Binding-site contacts:
Ligand atom C20 contacts residue TYR304 of chain 1.A at 3.7 Å (hydrophobic).
Ligand atom C28 contacts residue ILE200 of chain 1.A at 3.7 Å (hydrophobic).
Ligand atom C22 contacts residue TYR304 of chain 1.A at 3.6 Å (hydrophobic).
Ligand atom O23 contacts residue PHE111 of chain 1.A at 3.8 Å.
Ligand atom C12 contacts residue TYR110 of chain 1.A at 3.8 Å (hydrophobic).
Ligand atom C22 contacts residue ILE200 of chain 1.A at 3.7 Å (hydrophobic).
Ligand atom C6 contacts residue GLU336 of chain 1.A at 3.6 Å.
Ligand atom C11 contacts residue GLU336 of chain 1.A at 3.8 Å.
Ligand atom C26 contacts residue LEU308 of chain 1.A at 3.6 Å (hydrophobic).
Ligand atom C24 contacts residue TYR304 of chain 1.A at 3.6 Å (hydrophobic).
Ligand atom C15 contacts residue GLU336 of chain 1.A at 3.5 Å.
Ligand atom C30 contacts residue PHE111 of chain 1.A at 3.2 Å (hydrophobic).
Ligand atom C32 contacts residue PHE114 of chain 1.A at 3.7 Å (hydrophobic).
Ligand atom C11 contacts residue TYR110 of chain 1.A at 3.9 Å (hydrophobic).
Ligand atom C8 contacts residue TYR110 of chain 1.A at 3.5 Å (hydrophobic).
Ligand atom N4 contacts residue TYR39 of chain 1.A at 3.2 Å (h-bond).
Ligand atom C1 contacts residue TYR91 of chain 1.A at 3.7 Å (hydrophobic).
Ligand atom N3 contacts residue TRP88 of chain 1.A at 3.7 Å.
Ligand atom N4 contacts residue TRP88 of chain 1.A at 3.8 Å.
Ligand atom C20 contacts residue PHE111 of chain 1.A at 3.8 Å (hydrophobic).
Ligand atom C27 contacts residue THR197 of chain 1.A at 3.6 Å.
Ligand atom C7 contacts residue TYR39 of chain 1.A at 3.3 Å (hydrophobic).
Ligand atom C6 contacts residue TYR110 of chain 1.A at 3.8 Å (hydrophobic).
Ligand atom S33 contacts residue TYR304 of chain 1.A at 3.6 Å.
Ligand atom N17 contacts residue TYR110 of chain 1.A at 3.9 Å.
Ligand atom N21 contacts residue ILE200 of chain 1.A at 3.8 Å.
Ligand atom N21 contacts residue TYR304 of chain 1.A at 2.7 Å (h-bond).
Ligand atom C11 contacts residue TRP88 of chain 1.A at 3.8 Å (hydrophobic).
Ligand atom C19 contacts residue TYR304 of chain 1.A at 3.8 Å (hydrophobic).
Ligand atom C19 contacts residue GLU336 of chain 1.A at 3.2 Å.
Ligand atom C16 contacts residue GLU336 of chain 1.A at 3.1 Å.
Ligand atom C7 contacts residue THR337 of chain 1.A at 3.9 Å.
Ligand atom C18 contacts residue GLU336 of chain 1.A at 3.4 Å.
Ligand atom C18 contacts residue TYR110 of chain 1.A at 3.8 Å (hydrophobic).
Ligand atom C31 contacts residue PHE114 of chain 1.A at 3.7 Å (hydrophobic).
Ligand atom C8 contacts residue TRP88 of chain 1.A at 3.6 Å (hydrophobic).
Ligand atom C24 contacts residue LEU308 of chain 1.A at 3.7 Å (hydrophobic).
Ligand atom N17 contacts residue GLU336 of chain 1.A at 3.0 Å (salt-bridge).
Ligand atom C8 contacts residue MET340 of chain 1.A at 4.0 Å (hydrophobic).
Ligand atom C12 contacts residue GLU336 of chain 1.A at 3.7 Å.

Sequence of chain 1.A:
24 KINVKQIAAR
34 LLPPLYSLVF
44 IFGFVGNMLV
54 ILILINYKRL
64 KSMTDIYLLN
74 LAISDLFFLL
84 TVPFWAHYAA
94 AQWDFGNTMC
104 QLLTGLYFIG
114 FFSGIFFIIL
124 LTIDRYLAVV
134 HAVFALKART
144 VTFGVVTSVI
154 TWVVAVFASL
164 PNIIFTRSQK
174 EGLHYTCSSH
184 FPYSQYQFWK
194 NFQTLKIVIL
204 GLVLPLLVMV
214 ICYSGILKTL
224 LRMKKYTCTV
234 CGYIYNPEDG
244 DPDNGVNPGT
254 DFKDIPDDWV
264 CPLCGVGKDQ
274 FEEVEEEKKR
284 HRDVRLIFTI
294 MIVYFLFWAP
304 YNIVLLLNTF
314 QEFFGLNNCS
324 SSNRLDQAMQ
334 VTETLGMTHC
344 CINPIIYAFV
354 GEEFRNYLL

This small molecule binds to this protein.
Small molecule (SMILES): Cc1nnc(C(C)C)n1C1C[C@H]2CC[C@@H](C1)N2CC[C@H](NC(=O)C1CCCC1)c1cccs1